Binding-site contacts:
Ligand atom O7 contacts residue GLN577 of chain 1.P at 4.0 Å.
Ligand atom N2 contacts residue ASN328 of chain 1.P at 2.6 Å (h-bond).
Ligand atom O5 contacts residue ASN328 of chain 1.P at 2.4 Å (h-bond).
Ligand atom C2 contacts residue GLN577 of chain 1.P at 3.9 Å.
Ligand atom C3 contacts residue GLN577 of chain 1.P at 3.7 Å.
Ligand atom N2 contacts residue GLN577 of chain 1.P at 3.1 Å (h-bond).
Ligand atom O3 contacts residue GLN577 of chain 1.P at 4.2 Å.
Ligand atom C3 contacts residue ASN328 of chain 1.P at 3.6 Å.
Ligand atom C5 contacts residue ASN328 of chain 1.P at 3.7 Å.
Ligand atom C1 contacts residue GLN577 of chain 1.P at 4.2 Å.
Ligand atom C8 contacts residue ASN328 of chain 1.P at 3.4 Å.
Ligand atom C7 contacts residue GLN577 of chain 1.P at 3.9 Å.
Ligand atom C7 contacts residue ASN328 of chain 1.P at 3.5 Å.
Ligand atom C1 contacts residue ASN328 of chain 1.P at 1.4 Å.
Ligand atom C2 contacts residue ASN328 of chain 1.P at 2.3 Å.
Ligand atom C4 contacts residue ASN328 of chain 1.P at 4.1 Å.

The protein below binds the small molecule below.
Small molecule (SMILES): CC(=O)N[C@@H]1[C@@H](O)[C@H](O)[C@@H](CO)O[C@H]1O

Sequence of chain 1.P:
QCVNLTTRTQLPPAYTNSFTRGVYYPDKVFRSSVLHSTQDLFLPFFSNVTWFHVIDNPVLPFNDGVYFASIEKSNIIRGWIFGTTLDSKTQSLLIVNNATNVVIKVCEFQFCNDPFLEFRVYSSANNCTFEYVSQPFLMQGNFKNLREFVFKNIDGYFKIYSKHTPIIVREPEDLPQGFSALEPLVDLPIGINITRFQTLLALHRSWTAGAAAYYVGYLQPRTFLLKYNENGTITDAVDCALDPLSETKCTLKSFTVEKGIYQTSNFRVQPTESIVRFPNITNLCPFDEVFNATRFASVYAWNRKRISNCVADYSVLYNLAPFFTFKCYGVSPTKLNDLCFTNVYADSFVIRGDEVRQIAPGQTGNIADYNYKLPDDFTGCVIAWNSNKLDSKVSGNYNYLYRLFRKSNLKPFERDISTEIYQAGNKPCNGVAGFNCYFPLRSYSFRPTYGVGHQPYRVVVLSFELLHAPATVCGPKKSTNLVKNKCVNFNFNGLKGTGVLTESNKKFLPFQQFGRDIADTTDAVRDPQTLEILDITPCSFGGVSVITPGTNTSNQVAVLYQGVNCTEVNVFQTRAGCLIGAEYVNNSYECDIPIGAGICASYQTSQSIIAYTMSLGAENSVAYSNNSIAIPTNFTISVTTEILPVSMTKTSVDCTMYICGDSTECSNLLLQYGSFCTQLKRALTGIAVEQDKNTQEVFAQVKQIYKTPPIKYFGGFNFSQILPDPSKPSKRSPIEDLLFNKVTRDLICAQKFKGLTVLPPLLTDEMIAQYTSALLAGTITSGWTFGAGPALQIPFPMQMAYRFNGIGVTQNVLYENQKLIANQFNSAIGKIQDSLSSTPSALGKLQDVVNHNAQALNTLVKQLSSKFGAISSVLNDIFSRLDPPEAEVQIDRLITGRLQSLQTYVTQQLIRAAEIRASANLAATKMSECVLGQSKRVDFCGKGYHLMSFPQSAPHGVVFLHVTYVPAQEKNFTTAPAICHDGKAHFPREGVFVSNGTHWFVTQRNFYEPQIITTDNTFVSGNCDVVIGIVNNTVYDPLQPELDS